Binding-site contacts:
Ligand atom C1 contacts residue VAL563 of chain 1.A at 4.1 Å (hydrophobic).
Ligand atom C3 contacts residue PRO423 of chain 1.A at 3.9 Å (hydrophobic).
Ligand atom C1 contacts residue ASN560 of chain 1.A at 1.4 Å.
Ligand atom O7 contacts residue THR562 of chain 1.A at 3.7 Å.
Ligand atom C8 contacts residue PRO423 of chain 1.A at 3.8 Å (hydrophobic).
Ligand atom C1 contacts residue PRO423 of chain 1.A at 3.7 Å (hydrophobic).
Ligand atom O5 contacts residue ASN560 of chain 1.A at 2.4 Å (h-bond).
Ligand atom C7 contacts residue ASN560 of chain 1.A at 4.2 Å.
Ligand atom C2 contacts residue ASN560 of chain 1.A at 2.5 Å.
Ligand atom N2 contacts residue ASN560 of chain 1.A at 2.9 Å (h-bond).
Ligand atom C4 contacts residue ASN560 of chain 1.A at 4.3 Å.
Ligand atom C5 contacts residue PRO423 of chain 1.A at 4.3 Å (hydrophobic).
Ligand atom N2 contacts residue THR562 of chain 1.A at 4.5 Å.
Ligand atom N2 contacts residue VAL563 of chain 1.A at 4.2 Å.
Ligand atom N2 contacts residue PRO423 of chain 1.A at 3.4 Å.
Ligand atom C7 contacts residue PRO423 of chain 1.A at 4.1 Å (hydrophobic).
Ligand atom C2 contacts residue PRO423 of chain 1.A at 3.9 Å (hydrophobic).
Ligand atom C5 contacts residue ASN560 of chain 1.A at 3.7 Å.
Ligand atom C3 contacts residue ASN560 of chain 1.A at 3.8 Å.

A small-molecule ligand and the protein it binds are described below.
Small molecule (SMILES): CC(=O)N[C@@H]1[C@@H](O)[C@H](O)[C@@H](CO)O[C@H]1O

Sequence of chain 1.A:
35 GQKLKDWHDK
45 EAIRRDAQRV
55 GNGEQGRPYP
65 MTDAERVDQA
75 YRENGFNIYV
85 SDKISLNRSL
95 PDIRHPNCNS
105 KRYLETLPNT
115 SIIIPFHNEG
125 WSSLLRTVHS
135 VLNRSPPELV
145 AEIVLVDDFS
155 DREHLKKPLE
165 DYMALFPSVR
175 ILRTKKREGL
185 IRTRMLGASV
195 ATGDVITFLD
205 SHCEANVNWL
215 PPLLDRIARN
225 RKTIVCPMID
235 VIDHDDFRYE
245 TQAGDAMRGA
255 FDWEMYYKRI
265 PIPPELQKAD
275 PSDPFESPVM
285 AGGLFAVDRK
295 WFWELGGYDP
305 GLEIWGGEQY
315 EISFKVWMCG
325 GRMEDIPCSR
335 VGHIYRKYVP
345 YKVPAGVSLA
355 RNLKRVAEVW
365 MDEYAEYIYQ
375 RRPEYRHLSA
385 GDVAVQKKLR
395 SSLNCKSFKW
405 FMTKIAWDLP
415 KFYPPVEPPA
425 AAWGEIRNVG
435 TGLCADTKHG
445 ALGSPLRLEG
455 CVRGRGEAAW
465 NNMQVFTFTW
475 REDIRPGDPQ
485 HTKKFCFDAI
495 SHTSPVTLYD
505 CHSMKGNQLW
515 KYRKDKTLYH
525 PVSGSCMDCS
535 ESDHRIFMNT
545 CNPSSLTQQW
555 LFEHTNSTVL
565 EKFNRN